Sequence of chain 1.A:
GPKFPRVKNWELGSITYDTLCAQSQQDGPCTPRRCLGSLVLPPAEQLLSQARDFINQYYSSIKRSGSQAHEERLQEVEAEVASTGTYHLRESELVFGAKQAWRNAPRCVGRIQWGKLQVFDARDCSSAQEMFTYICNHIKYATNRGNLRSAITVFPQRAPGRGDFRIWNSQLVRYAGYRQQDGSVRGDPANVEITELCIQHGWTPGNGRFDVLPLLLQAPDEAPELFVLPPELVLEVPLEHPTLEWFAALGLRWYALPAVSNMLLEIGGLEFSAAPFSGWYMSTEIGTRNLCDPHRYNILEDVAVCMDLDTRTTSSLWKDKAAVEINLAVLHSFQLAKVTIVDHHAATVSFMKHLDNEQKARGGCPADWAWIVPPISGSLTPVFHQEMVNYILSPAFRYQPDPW

A small-molecule ligand and the protein it binds are described below.
Small molecule (SMILES): Cc1cc(N)nc(C[C@@H]2CNC[C@@H]2OCCNC[C@H](F)c2cccc(F)c2)c1

Binding-site contacts:
Ligand atom C14 contacts residue TRP292 of chain 1.A at 3.7 Å (hydrophobic).
Ligand atom C4 contacts residue GLU297 of chain 1.A at 3.6 Å.
Ligand atom N6A contacts residue ARG119 of chain 1.A at 3.4 Å (salt-bridge).
Ligand atom O1 contacts residue HEM1 of chain 1.C at 3.2 Å (h-bond).
Ligand atom N1A contacts residue HEM1 of chain 1.C at 2.6 Å (h-bond).
Ligand atom C6A contacts residue HEM1 of chain 1.C at 3.5 Å.
Ligand atom C14 contacts residue HEM1 of chain 1.C at 3.4 Å.
Ligand atom N6A contacts residue HEM1 of chain 1.C at 2.9 Å (h-bond).
Ligand atom C15 contacts residue HEM1 of chain 1.C at 3.5 Å.
Ligand atom C5' contacts residue H4B1 of chain 1.D at 3.6 Å.
Ligand atom C4 contacts residue HEM1 of chain 1.C at 3.5 Å.
Ligand atom C4' contacts residue GOL1 of chain 1.F at 3.4 Å.
Ligand atom C5' contacts residue HEM1 of chain 1.C at 3.2 Å.
Ligand atom F13 contacts residue SER290 of chain 1.A at 3.6 Å.
Ligand atom C1 contacts residue GLU297 of chain 1.A at 3.4 Å.
Ligand atom C5A contacts residue VAL40 of chain 1.A at 3.7 Å (hydrophobic).
Ligand atom C2 contacts residue GLU297 of chain 1.A at 3.4 Å.
Ligand atom C1 contacts residue HEM1 of chain 1.C at 3.7 Å.
Ligand atom N2 contacts residue HEM1 of chain 1.C at 3.2 Å (h-bond).
Ligand atom C5A contacts residue TYR411 of chain 1.A at 3.5 Å (hydrophobic).
Ligand atom N1' contacts residue H4B1 of chain 1.D at 2.9 Å (h-bond).
Ligand atom F13 contacts residue GLY291 of chain 1.A at 3.3 Å.
Ligand atom N1' contacts residue HEM1 of chain 1.C at 2.6 Å (h-bond).
Ligand atom C5' contacts residue GOL1 of chain 1.F at 3.4 Å.
Ligand atom C15 contacts residue TRP292 of chain 1.A at 3.3 Å (hydrophobic).
Ligand atom C4A contacts residue TYR411 of chain 1.A at 3.5 Å (hydrophobic).
Ligand atom C2A contacts residue HEM1 of chain 1.C at 3.5 Å.
Ligand atom C3 contacts residue GLU297 of chain 1.A at 3.1 Å.
Ligand atom C16 contacts residue GLU297 of chain 1.A at 3.5 Å.
Ligand atom C5' contacts residue TRP383 of chain 1.A at 3.4 Å (hydrophobic).
Ligand atom C1 contacts residue GLN183 of chain 1.A at 3.7 Å.
Ligand atom C2' contacts residue HEM1 of chain 1.C at 3.3 Å.
Ligand atom F13 contacts residue HEM1 of chain 1.C at 3.4 Å.
Ligand atom N1' contacts residue GOL1 of chain 1.F at 3.7 Å.
Ligand atom F5 contacts residue VAL272 of chain 1.A at 3.4 Å.
Ligand atom C2 contacts residue GLN183 of chain 1.A at 3.4 Å.
Ligand atom N2 contacts residue GLU297 of chain 1.A at 2.8 Å (salt-bridge).
Ligand atom C8A contacts residue TYR411 of chain 1.A at 3.7 Å (hydrophobic).
Ligand atom F13 contacts residue PHE289 of chain 1.A at 3.5 Å.
Ligand atom C7A contacts residue HEM1 of chain 1.C at 3.5 Å.

Sequence of chain 1.B:
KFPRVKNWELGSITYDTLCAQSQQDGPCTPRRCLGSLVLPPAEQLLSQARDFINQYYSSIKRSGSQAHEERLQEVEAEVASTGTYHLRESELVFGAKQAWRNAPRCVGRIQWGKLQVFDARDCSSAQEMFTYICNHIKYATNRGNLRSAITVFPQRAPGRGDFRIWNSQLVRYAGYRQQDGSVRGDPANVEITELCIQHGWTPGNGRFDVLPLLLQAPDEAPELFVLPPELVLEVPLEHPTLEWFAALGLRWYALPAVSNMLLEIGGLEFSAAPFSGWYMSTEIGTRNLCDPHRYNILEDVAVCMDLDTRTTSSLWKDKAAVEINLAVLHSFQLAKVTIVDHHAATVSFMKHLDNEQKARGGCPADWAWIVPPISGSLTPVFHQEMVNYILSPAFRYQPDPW